The small molecule below binds the protein below.
Small molecule (SMILES): CC(=O)N[C@H]1[C@H](O[C@H]2[C@H](O)[C@@H](NC(C)=O)CO[C@@H]2CO[C@@H]2O[C@@H](C)[C@@H](O)[C@@H](O)[C@@H]2O)O[C@H](CO)[C@@H](O)[C@@H]1O

Sequence of chain 23.C:
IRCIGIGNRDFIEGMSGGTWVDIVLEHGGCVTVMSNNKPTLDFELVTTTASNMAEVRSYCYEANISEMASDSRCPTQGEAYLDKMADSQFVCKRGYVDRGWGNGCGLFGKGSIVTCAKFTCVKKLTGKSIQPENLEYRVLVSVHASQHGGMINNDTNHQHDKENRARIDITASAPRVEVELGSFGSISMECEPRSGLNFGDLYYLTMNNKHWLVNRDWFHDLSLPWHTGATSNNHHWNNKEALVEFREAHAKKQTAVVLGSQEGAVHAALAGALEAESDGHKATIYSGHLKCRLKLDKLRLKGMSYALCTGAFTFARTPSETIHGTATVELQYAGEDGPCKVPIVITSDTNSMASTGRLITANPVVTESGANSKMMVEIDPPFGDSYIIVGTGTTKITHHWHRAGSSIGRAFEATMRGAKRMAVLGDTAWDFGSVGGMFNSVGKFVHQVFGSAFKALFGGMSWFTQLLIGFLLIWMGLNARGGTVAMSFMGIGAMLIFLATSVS

Binding-site contacts:
Ligand atom N2 contacts residue GLY150 of chain 23.C at 3.5 Å (h-bond).
Ligand atom C6 contacts residue ASN157 of chain 23.C at 3.7 Å.
Ligand atom C1 contacts residue THR156 of chain 23.C at 4.3 Å.
Ligand atom C2 contacts residue MET151 of chain 23.C at 4.3 Å (hydrophobic).
Ligand atom C6 contacts residue THR156 of chain 23.C at 3.9 Å.
Ligand atom C6 contacts residue ASP161 of chain 23.C at 3.7 Å.
Ligand atom C1 contacts residue MET151 of chain 23.C at 4.2 Å (hydrophobic).
Ligand atom C8 contacts residue GLY150 of chain 23.C at 3.7 Å.
Ligand atom O7 contacts residue GLY150 of chain 23.C at 2.9 Å (h-bond).
Ligand atom O7 contacts residue HIS148 of chain 23.C at 3.6 Å.
Ligand atom C8 contacts residue THR156 of chain 23.C at 4.2 Å.
Ligand atom C7 contacts residue GLY150 of chain 23.C at 3.1 Å.
Ligand atom C5 contacts residue MET151 of chain 23.C at 3.8 Å (hydrophobic).
Ligand atom C5 contacts residue ASN154 of chain 23.C at 3.6 Å.
Ligand atom O5 contacts residue ASN154 of chain 23.C at 2.3 Å (h-bond).
Ligand atom O5 contacts residue MET151 of chain 23.C at 3.9 Å.
Ligand atom O5 contacts residue THR156 of chain 23.C at 4.1 Å.
Ligand atom O7 contacts residue ASN154 of chain 23.C at 4.0 Å.
Ligand atom C3 contacts residue MET151 of chain 23.C at 4.1 Å (hydrophobic).
Ligand atom O6 contacts residue MET151 of chain 23.C at 4.4 Å.
Ligand atom C1 contacts residue GLY150 of chain 23.C at 4.0 Å.
Ligand atom O5 contacts residue THR156 of chain 23.C at 3.8 Å.
Ligand atom C2 contacts residue GLY150 of chain 23.C at 3.8 Å.
Ligand atom C4 contacts residue ASN154 of chain 23.C at 4.2 Å.
Ligand atom C6 contacts residue THR156 of chain 23.C at 3.8 Å.
Ligand atom C4 contacts residue MET151 of chain 23.C at 3.9 Å (hydrophobic).
Ligand atom C8 contacts residue ASN157 of chain 23.C at 3.3 Å.
Ligand atom C5 contacts residue THR156 of chain 23.C at 3.8 Å.
Ligand atom C1 contacts residue ASN154 of chain 23.C at 1.4 Å.
Ligand atom C2 contacts residue ASN154 of chain 23.C at 2.4 Å.
Ligand atom C5 contacts residue THR156 of chain 23.C at 4.1 Å.
Ligand atom C3 contacts residue ASN154 of chain 23.C at 3.8 Å.
Ligand atom O5 contacts residue ASN157 of chain 23.C at 4.2 Å.
Ligand atom N2 contacts residue ASN154 of chain 23.C at 2.9 Å (h-bond).
Ligand atom C7 contacts residue ASN154 of chain 23.C at 3.7 Å.